Sequence of chain 1.A:
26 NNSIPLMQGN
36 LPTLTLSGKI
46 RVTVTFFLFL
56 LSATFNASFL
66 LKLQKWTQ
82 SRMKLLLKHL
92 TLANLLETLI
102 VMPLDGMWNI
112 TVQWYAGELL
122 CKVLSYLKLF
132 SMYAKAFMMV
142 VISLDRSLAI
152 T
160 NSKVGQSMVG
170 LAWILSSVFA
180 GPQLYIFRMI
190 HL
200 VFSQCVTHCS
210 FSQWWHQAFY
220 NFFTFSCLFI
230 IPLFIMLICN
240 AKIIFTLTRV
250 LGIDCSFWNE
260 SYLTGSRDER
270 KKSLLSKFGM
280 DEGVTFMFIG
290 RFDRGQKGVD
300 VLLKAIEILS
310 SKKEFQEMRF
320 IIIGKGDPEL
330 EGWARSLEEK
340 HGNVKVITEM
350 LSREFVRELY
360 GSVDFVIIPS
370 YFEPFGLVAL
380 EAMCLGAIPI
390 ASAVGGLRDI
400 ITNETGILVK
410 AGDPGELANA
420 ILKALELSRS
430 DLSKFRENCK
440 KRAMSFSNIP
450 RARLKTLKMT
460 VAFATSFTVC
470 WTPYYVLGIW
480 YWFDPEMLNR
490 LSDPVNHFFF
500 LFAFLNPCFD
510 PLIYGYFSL

Binding-site contacts:
Ligand atom CBN contacts residue LEU31 of chain 1.A at 3.4 Å (hydrophobic).
Ligand atom CAD contacts residue ASP106 of chain 1.A at 3.5 Å.
Ligand atom FBJ contacts residue GLY477 of chain 1.A at 3.4 Å.
Ligand atom CAR contacts residue TYR473 of chain 1.A at 3.4 Å (hydrophobic).
Ligand atom CBC contacts residue LEU487 of chain 1.A at 3.6 Å (hydrophobic).
Ligand atom OAF contacts residue GLY34 of chain 1.A at 3.7 Å.
Ligand atom FBI contacts residue TYR473 of chain 1.A at 3.3 Å.
Ligand atom OAV contacts residue LYS129 of chain 1.A at 2.7 Å (salt-bridge).
Ligand atom FBG contacts residue TYR473 of chain 1.A at 3.7 Å.
Ligand atom OBQ contacts residue PHE224 of chain 1.A at 3.1 Å.
Ligand atom CBD contacts residue ASN495 of chain 1.A at 3.2 Å.
Ligand atom CBM contacts residue LEU31 of chain 1.A at 3.5 Å (hydrophobic).
Ligand atom NAG contacts residue PRO30 of chain 1.A at 3.0 Å (h-bond).
Ligand atom CAS contacts residue TYR473 of chain 1.A at 3.4 Å (hydrophobic).
Ligand atom NAU contacts residue TYR473 of chain 1.A at 3.1 Å (h-bond).
Ligand atom CAC contacts residue ASP106 of chain 1.A at 3.4 Å.
Ligand atom CBR contacts residue PHE224 of chain 1.A at 3.6 Å (hydrophobic).
Ligand atom CAY contacts residue TYR473 of chain 1.A at 3.2 Å (hydrophobic).
Ligand atom CAB contacts residue ASP106 of chain 1.A at 3.4 Å.
Ligand atom FBI contacts residue LEU476 of chain 1.A at 3.3 Å.
Ligand atom FBH contacts residue LEU476 of chain 1.A at 3.6 Å.
Ligand atom CAB contacts residue ASN110 of chain 1.A at 3.3 Å.
Ligand atom CAN contacts residue PRO30 of chain 1.A at 3.4 Å (hydrophobic).
Ligand atom CAJ contacts residue PRO30 of chain 1.A at 3.3 Å (hydrophobic).
Ligand atom CAC contacts residue ASN110 of chain 1.A at 3.6 Å.
Ligand atom CAH contacts residue PRO30 of chain 1.A at 3.1 Å (hydrophobic).
Ligand atom CAT contacts residue TYR473 of chain 1.A at 3.2 Å (hydrophobic).
Ligand atom CBR contacts residue THR223 of chain 1.A at 3.5 Å.
Ligand atom CAP contacts residue TYR473 of chain 1.A at 3.3 Å (hydrophobic).
Ligand atom OAE contacts residue ASP106 of chain 1.A at 3.5 Å (salt-bridge).
Ligand atom CAC contacts residue GLN33 of chain 1.A at 3.7 Å.
Ligand atom CAO contacts residue PRO30 of chain 1.A at 3.2 Å (hydrophobic).
Ligand atom CAD contacts residue LEU31 of chain 1.A at 3.5 Å (hydrophobic).
Ligand atom CAD contacts residue PRO30 of chain 1.A at 3.3 Å (hydrophobic).
Ligand atom CBO contacts residue LEU31 of chain 1.A at 3.5 Å (hydrophobic).
Ligand atom FBH contacts residue ASN495 of chain 1.A at 3.3 Å.
Ligand atom FBG contacts residue ASN495 of chain 1.A at 3.7 Å.
Ligand atom CAX contacts residue TYR473 of chain 1.A at 3.1 Å (hydrophobic).
Ligand atom NAG contacts residue GLN33 of chain 1.A at 3.5 Å (h-bond).
Ligand atom NAQ contacts residue TYR473 of chain 1.A at 3.3 Å.

A small-molecule ligand and the protein it binds are described below.
Small molecule (SMILES): COc1cccc(-c2c(C)n(Cc3c(F)cccc3C(F)(F)F)c(=O)n(C[C@H](NCCCC(=O)O)c3ccccc3)c2=O)c1F